Sequence of chain 1.R:
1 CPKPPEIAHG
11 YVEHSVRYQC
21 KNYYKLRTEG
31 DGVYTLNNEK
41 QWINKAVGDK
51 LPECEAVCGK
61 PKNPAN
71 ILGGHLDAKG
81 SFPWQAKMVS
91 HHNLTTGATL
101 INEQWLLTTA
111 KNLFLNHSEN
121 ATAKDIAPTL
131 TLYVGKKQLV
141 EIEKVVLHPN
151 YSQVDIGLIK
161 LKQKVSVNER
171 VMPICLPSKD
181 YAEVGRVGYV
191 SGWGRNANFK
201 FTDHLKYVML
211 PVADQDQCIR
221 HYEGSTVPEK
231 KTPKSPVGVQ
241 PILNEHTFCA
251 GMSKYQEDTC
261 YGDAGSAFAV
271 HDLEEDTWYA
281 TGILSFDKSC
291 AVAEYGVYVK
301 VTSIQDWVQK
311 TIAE

This small molecule binds to this protein.
Small molecule (SMILES): CC(=O)N[C@@H]1[C@@H](O)[C@H](O)[C@@H](CO)O[C@H]1O

Binding-site contacts:
Ligand atom C4 contacts residue ASN120 of chain 1.R at 4.3 Å.
Ligand atom N2 contacts residue ASN120 of chain 1.R at 2.8 Å (h-bond).
Ligand atom C2 contacts residue ASN120 of chain 1.R at 2.5 Å.
Ligand atom O6 contacts residue ASN120 of chain 1.R at 4.3 Å.
Ligand atom C1 contacts residue ASN120 of chain 1.R at 1.4 Å.
Ligand atom C5 contacts residue ASN120 of chain 1.R at 3.7 Å.
Ligand atom C3 contacts residue ASN120 of chain 1.R at 3.8 Å.
Ligand atom O5 contacts residue ASN120 of chain 1.R at 2.5 Å (h-bond).
Ligand atom C7 contacts residue ASN120 of chain 1.R at 3.9 Å.